A protein and the small-molecule ligand that binds it are described below.
Small molecule (SMILES): CC(=O)N[C@@H]1[C@@H](O)[C@H](O)[C@@H](CO)O[C@H]1O

Binding-site contacts:
Ligand atom O5 contacts residue ARG21 of chain 1.D at 3.6 Å.
Ligand atom C1 contacts residue ASN67 of chain 1.D at 1.4 Å.
Ligand atom O5 contacts residue ASN67 of chain 1.D at 2.4 Å (h-bond).
Ligand atom O7 contacts residue ASN67 of chain 1.D at 3.3 Å (h-bond).
Ligand atom C5 contacts residue ARG21 of chain 1.D at 3.8 Å.
Ligand atom C6 contacts residue ARG21 of chain 1.D at 4.0 Å.
Ligand atom C8 contacts residue ASP64 of chain 1.D at 4.4 Å.
Ligand atom C8 contacts residue ILE65 of chain 1.D at 3.1 Å (hydrophobic).
Ligand atom C8 contacts residue ASN67 of chain 1.D at 3.1 Å.
Ligand atom C5 contacts residue ASN67 of chain 1.D at 3.7 Å.
Ligand atom N2 contacts residue ASN67 of chain 1.D at 3.0 Å (h-bond).
Ligand atom C1 contacts residue ARG21 of chain 1.D at 4.0 Å.
Ligand atom C4 contacts residue ASN67 of chain 1.D at 4.2 Å.
Ligand atom C7 contacts residue ASN67 of chain 1.D at 2.8 Å.
Ligand atom C3 contacts residue ASN67 of chain 1.D at 3.8 Å.
Ligand atom C2 contacts residue ASN67 of chain 1.D at 2.5 Å.

Sequence of chain 1.D:
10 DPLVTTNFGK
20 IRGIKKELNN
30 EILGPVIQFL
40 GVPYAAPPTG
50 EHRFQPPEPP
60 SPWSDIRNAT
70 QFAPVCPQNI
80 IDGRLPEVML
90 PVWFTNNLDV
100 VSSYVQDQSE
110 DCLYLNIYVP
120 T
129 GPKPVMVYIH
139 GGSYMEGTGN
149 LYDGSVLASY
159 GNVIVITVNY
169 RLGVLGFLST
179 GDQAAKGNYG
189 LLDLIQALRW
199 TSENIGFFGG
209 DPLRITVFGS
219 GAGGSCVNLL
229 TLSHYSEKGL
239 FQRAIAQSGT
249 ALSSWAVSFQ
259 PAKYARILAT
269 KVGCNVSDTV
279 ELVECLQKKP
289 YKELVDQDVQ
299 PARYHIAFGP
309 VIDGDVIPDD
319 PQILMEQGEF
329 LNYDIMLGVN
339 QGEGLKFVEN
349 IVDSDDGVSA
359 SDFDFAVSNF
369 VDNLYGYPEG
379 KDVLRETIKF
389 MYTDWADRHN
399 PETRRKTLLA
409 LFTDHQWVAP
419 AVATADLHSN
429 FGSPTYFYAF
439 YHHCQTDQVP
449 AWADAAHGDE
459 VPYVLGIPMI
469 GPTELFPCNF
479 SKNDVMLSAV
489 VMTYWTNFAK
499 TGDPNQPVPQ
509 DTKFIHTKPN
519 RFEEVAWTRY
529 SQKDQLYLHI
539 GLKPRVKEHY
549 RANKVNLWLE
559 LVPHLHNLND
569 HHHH